Sequence of chain 1.B:
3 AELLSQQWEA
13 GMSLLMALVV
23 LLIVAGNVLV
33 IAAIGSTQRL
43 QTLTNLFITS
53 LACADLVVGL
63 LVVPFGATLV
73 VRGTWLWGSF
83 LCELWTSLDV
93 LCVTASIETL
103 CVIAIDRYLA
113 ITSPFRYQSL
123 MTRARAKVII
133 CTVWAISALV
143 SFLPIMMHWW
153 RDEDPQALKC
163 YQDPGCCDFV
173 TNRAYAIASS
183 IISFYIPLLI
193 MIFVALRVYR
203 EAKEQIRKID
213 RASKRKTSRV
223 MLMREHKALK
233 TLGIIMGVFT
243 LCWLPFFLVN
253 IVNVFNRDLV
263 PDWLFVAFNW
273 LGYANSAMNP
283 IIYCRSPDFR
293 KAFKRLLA

Binding-site contacts:
Ligand atom O34 contacts residue TRP272 of chain 1.B at 4.1 Å.
Ligand atom C30 contacts residue TRP272 of chain 1.B at 4.3 Å (hydrophobic).
Ligand atom O34 contacts residue MET18 of chain 1.B at 3.5 Å (h-bond).
Ligand atom C18 contacts residue VAL72 of chain 1.B at 4.1 Å (hydrophobic).
Ligand atom C21 contacts residue TRP272 of chain 1.B at 4.1 Å (hydrophobic).
Ligand atom C30 contacts residue LEU17 of chain 1.B at 4.5 Å (hydrophobic).
Ligand atom O34 contacts residue VAL21 of chain 1.B at 4.4 Å.
Ligand atom O34 contacts residue LEU17 of chain 1.B at 4.2 Å.
Ligand atom N33 contacts residue VAL21 of chain 1.B at 4.5 Å.
Ligand atom C24 contacts residue TRP272 of chain 1.B at 3.6 Å (hydrophobic).

This protein binds this small molecule.
Small molecule (SMILES): CCCCCCCCCC(=O)N(CCO)C[C@@H](O)[C@@H](O)[C@@H](O)[C@@H](O)CO